Sequence of chain 1.G:
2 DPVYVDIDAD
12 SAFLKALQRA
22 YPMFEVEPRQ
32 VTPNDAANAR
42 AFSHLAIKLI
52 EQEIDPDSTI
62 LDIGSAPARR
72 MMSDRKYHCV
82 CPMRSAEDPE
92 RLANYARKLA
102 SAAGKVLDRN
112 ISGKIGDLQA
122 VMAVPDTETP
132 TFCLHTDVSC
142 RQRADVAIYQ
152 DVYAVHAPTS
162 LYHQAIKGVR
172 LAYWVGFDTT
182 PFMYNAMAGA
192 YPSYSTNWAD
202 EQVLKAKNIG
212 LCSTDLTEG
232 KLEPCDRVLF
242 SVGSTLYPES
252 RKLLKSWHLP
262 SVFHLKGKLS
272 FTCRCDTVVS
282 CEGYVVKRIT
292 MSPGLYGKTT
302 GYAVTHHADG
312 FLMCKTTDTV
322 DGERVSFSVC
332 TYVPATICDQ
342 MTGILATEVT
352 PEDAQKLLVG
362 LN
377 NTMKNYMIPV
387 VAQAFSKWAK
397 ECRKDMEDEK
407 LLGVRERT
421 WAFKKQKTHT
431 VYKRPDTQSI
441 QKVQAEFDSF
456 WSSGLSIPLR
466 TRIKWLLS

This protein binds this small molecule.
Small molecule (SMILES): C[n+]1cn([C@@H]2O[C@H](CO[P](=O)(O)O[P](=O)(O)O[P](=O)(O)OC[C@H]3O[C@@H](n4cnc5c(N)ncnc54)[C@H](O)[C@@H]3O[P](=O)(O)OC[C@H]3O[C@@H](n4ccc(=O)[nH]c4=O)[C@H](O)[C@@H]3OP(=O)(O)O)[C@@H](O)[C@H]2O)c2nc(N)[nH]c(=O)c21

Binding-site contacts:
Ligand atom O12 contacts residue TYR248 of chain 1.F at 3.7 Å.
Ligand atom O3A contacts residue ALA40 of chain 1.F at 3.7 Å.
Ligand atom N7 contacts residue TYR248 of chain 1.F at 3.7 Å.
Ligand atom N2 contacts residue GLU250 of chain 1.F at 3.1 Å (salt-bridge).
Ligand atom O23 contacts residue ARG41 of chain 1.F at 3.8 Å.
Ligand atom O12 contacts residue MG1 of chain 1.BB at 2.8 Å.
Ligand atom C2 contacts residue TYR154 of chain 1.F at 3.5 Å (hydrophobic).
Ligand atom O2A contacts residue ALA40 of chain 1.F at 3.7 Å.
Ligand atom C2 contacts residue GLU250 of chain 1.F at 3.6 Å.
Ligand atom O13 contacts residue ARG41 of chain 1.F at 3.7 Å.
Ligand atom O21 contacts residue ARG41 of chain 1.F at 3.5 Å.
Ligand atom N2 contacts residue TYR154 of chain 1.F at 3.8 Å.
Ligand atom P1 contacts residue MG1 of chain 1.BB at 3.7 Å.
Ligand atom C3A contacts residue ARG41 of chain 1.F at 3.5 Å.
Ligand atom C5 contacts residue TYR248 of chain 1.F at 3.6 Å (hydrophobic).
Ligand atom N3 contacts residue TYR248 of chain 1.F at 3.8 Å.
Ligand atom O3A contacts residue ARG41 of chain 1.F at 3.4 Å (salt-bridge).
Ligand atom C7 contacts residue SAH1 of chain 1.JA at 3.7 Å.
Ligand atom O2A contacts residue TYR285 of chain 1.F at 3.0 Å (h-bond).
Ligand atom O2A contacts residue ASP152 of chain 1.F at 3.6 Å.
Ligand atom C2 contacts residue TYR248 of chain 1.F at 3.6 Å (hydrophobic).
Ligand atom N6C contacts residue VAL279 of chain 1.G at 3.6 Å (h-bond).
Ligand atom C5 contacts residue ARG41 of chain 1.F at 3.7 Å.
Ligand atom O2' contacts residue HIS45 of chain 1.F at 3.8 Å.
Ligand atom O22 contacts residue MG1 of chain 1.BB at 1.8 Å.
Ligand atom N1 contacts residue GLU250 of chain 1.F at 3.1 Å (salt-bridge).
Ligand atom C4 contacts residue TYR248 of chain 1.F at 3.6 Å (hydrophobic).
Ligand atom P2 contacts residue MG1 of chain 1.BB at 3.2 Å.
Ligand atom N3 contacts residue TYR5 of chain 1.F at 3.5 Å (h-bond).
Ligand atom O4 contacts residue ASP7 of chain 1.F at 3.6 Å.
Ligand atom P1 contacts residue TYR248 of chain 1.F at 3.8 Å.
Ligand atom O2 contacts residue TYR5 of chain 1.F at 3.6 Å.
Ligand atom N7C contacts residue ASN35 of chain 1.F at 3.6 Å.
Ligand atom O13 contacts residue MG1 of chain 1.BB at 3.5 Å.
Ligand atom O31 contacts residue ARG70 of chain 1.F at 3.5 Å (salt-bridge).
Ligand atom N1 contacts residue TYR248 of chain 1.F at 3.6 Å.
Ligand atom O15 contacts residue TYR248 of chain 1.F at 3.3 Å (h-bond).
Ligand atom O4A contacts residue VAL243 of chain 1.F at 3.6 Å.
Ligand atom N1 contacts residue TYR154 of chain 1.F at 3.4 Å.
Ligand atom N6C contacts residue ASN35 of chain 1.F at 3.5 Å.

Sequence of chain 1.F:
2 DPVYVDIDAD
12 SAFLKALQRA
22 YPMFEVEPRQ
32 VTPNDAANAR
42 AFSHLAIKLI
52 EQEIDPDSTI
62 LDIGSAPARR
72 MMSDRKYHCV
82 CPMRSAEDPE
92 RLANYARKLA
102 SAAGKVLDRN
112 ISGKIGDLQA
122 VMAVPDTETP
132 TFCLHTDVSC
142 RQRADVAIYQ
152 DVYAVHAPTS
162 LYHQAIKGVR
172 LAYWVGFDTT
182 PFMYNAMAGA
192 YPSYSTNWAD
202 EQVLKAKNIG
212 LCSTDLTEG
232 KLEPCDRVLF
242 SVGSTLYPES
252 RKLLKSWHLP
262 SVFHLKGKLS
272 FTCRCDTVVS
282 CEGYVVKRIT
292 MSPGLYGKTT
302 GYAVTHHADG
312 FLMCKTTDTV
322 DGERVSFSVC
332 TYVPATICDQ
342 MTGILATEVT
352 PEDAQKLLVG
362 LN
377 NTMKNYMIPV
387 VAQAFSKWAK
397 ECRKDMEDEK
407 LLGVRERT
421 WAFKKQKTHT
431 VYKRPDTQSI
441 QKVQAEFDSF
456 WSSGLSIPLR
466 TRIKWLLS